A protein and the small-molecule ligand that binds it are described below.
Small molecule (SMILES): CC[C@H](C)[C@H](NC(=O)[C@H](COP(=O)(O)O)NC(=O)CNC(=O)[C@H](C)N)C(=O)N1CCC[C@H]1C(=O)NCC(=O)N[C@@H](CCCN=C(N)N)C(=O)N[C@@H](C)C(=O)N[C@H](C=O)CO

Sequence of chain 2.A:
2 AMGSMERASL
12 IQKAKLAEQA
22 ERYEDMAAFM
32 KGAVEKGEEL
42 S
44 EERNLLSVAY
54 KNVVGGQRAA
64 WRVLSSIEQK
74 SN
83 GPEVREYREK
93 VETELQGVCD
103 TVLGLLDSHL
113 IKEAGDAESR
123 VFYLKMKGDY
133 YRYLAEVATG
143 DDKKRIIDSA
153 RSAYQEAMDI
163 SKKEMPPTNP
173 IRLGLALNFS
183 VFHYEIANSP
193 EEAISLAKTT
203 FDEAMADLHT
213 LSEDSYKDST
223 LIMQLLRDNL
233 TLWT

Binding-site contacts:
Ligand atom C contacts residue GLU19 of chain 2.A at 3.5 Å.
Ligand atom CB contacts residue ASN180 of chain 2.A at 3.4 Å.
Ligand atom O3P contacts residue TYR135 of chain 2.A at 2.5 Å (h-bond).
Ligand atom O contacts residue V4B1 of chain 2.D at 3.1 Å.
Ligand atom C contacts residue GLU19 of chain 2.A at 3.5 Å.
Ligand atom C contacts residue VAL51 of chain 2.A at 3.6 Å (hydrophobic).
Ligand atom O contacts residue GLU187 of chain 2.A at 3.4 Å (salt-bridge).
Ligand atom O3P contacts residue ARG134 of chain 2.A at 2.8 Å (salt-bridge).
Ligand atom CA contacts residue ASN231 of chain 2.A at 3.6 Å.
Ligand atom CA contacts residue ASN180 of chain 2.A at 3.4 Å.
Ligand atom NH2 contacts residue ASN55 of chain 2.A at 3.6 Å (h-bond).
Ligand atom N contacts residue ASN231 of chain 2.A at 2.9 Å (h-bond).
Ligand atom O contacts residue ASN231 of chain 2.A at 3.0 Å (h-bond).
Ligand atom C contacts residue ASN180 of chain 2.A at 3.6 Å.
Ligand atom CG contacts residue ASN55 of chain 2.A at 3.3 Å.
Ligand atom O2P contacts residue ARG61 of chain 2.A at 2.8 Å (salt-bridge).
Ligand atom C contacts residue ASN55 of chain 2.A at 3.5 Å.
Ligand atom O contacts residue LYS54 of chain 2.A at 3.2 Å.
Ligand atom CB contacts residue ASN55 of chain 2.A at 3.4 Å.
Ligand atom CA contacts residue GLU19 of chain 2.A at 3.1 Å.
Ligand atom CG2 contacts residue V4B1 of chain 2.D at 3.2 Å.
Ligand atom C contacts residue V4B1 of chain 2.D at 3.5 Å.
Ligand atom N contacts residue ASN180 of chain 2.A at 2.9 Å (h-bond).
Ligand atom CB contacts residue TRP235 of chain 2.A at 3.4 Å (hydrophobic).
Ligand atom N contacts residue GLU19 of chain 2.A at 2.5 Å (salt-bridge).
Ligand atom O1P contacts residue ARG61 of chain 2.A at 2.9 Å (salt-bridge).
Ligand atom O contacts residue ASN55 of chain 2.A at 3.0 Å (h-bond).
Ligand atom O2P contacts residue LYS54 of chain 2.A at 2.6 Å (salt-bridge).
Ligand atom N contacts residue V4B1 of chain 2.D at 3.5 Å.
Ligand atom O contacts residue LYS54 of chain 2.A at 2.9 Å (salt-bridge).
Ligand atom CA contacts residue ASN55 of chain 2.A at 3.4 Å.
Ligand atom N contacts residue V4B1 of chain 2.D at 3.4 Å.
Ligand atom NE contacts residue ASN55 of chain 2.A at 3.1 Å (h-bond).
Ligand atom N contacts residue LEU234 of chain 2.A at 3.4 Å.
Ligand atom N contacts residue LEU179 of chain 2.A at 3.6 Å.
Ligand atom O contacts residue GLU19 of chain 2.A at 3.4 Å (salt-bridge).
Ligand atom O1P contacts residue ARG134 of chain 2.A at 2.8 Å (salt-bridge).
Ligand atom O contacts residue VAL51 of chain 2.A at 3.6 Å.
Ligand atom O contacts residue LYS54 of chain 2.A at 3.4 Å (salt-bridge).
Ligand atom CA contacts residue V4B1 of chain 2.D at 3.3 Å.